Sequence of chain 1.A:
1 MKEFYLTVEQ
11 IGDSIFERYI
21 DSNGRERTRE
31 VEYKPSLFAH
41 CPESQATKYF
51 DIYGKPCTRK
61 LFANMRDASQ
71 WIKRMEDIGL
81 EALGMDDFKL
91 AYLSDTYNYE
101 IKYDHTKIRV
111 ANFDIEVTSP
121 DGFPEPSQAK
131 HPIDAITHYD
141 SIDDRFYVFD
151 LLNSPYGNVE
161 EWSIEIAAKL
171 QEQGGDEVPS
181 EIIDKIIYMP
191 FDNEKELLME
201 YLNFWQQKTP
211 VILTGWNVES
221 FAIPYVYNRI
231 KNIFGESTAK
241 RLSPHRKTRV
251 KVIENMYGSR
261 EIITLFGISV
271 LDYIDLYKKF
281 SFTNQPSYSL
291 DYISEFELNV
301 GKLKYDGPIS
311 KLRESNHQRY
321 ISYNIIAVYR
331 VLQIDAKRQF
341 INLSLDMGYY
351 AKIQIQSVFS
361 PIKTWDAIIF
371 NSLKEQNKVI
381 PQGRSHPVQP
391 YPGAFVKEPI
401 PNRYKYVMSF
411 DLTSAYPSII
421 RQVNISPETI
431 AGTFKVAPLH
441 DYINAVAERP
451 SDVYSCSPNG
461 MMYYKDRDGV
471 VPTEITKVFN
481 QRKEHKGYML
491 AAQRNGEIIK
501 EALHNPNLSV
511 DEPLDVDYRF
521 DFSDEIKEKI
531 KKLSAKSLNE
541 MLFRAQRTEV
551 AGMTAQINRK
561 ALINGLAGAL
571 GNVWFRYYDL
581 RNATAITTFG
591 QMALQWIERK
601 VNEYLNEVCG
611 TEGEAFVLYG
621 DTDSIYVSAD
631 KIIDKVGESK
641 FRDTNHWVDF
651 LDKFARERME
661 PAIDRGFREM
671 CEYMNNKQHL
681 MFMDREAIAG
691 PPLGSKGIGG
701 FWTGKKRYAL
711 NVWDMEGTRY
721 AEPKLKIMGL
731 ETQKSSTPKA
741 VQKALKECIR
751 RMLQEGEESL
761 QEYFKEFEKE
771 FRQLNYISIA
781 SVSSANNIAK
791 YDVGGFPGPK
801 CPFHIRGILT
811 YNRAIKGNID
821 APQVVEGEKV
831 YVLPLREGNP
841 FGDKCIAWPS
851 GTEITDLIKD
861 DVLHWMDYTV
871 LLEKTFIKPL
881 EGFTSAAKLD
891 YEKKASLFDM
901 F

This small molecule binds to this protein.
Small molecule (SMILES): Nc1nc2c(ncn2[C@H]2C[C@H](O)[C@@H](CO[P](=O)(O)O[P](=O)(O)OP(=O)(O)O)O2)c(=O)[nH]1

Binding-site contacts:
Ligand atom PB contacts residue ALA415 of chain 1.A at 3.8 Å.
Ligand atom PB contacts residue CA1 of chain 1.E at 3.4 Å.
Ligand atom C2' contacts residue TYR416 of chain 1.A at 3.7 Å (hydrophobic).
Ligand atom O2B contacts residue CA1 of chain 1.E at 2.3 Å.
Ligand atom O2G contacts residue SER414 of chain 1.A at 3.0 Å (h-bond).
Ligand atom O2B contacts residue LEU412 of chain 1.A at 3.2 Å (h-bond).
Ligand atom C5' contacts residue ASP623 of chain 1.A at 3.6 Å.
Ligand atom O1B contacts residue SER414 of chain 1.A at 3.4 Å.
Ligand atom O2B contacts residue ASP623 of chain 1.A at 3.3 Å (salt-bridge).
Ligand atom PB contacts residue SER414 of chain 1.A at 3.7 Å.
Ligand atom N2 contacts residue ASN564 of chain 1.A at 3.4 Å (h-bond).
Ligand atom O1A contacts residue LYS560 of chain 1.A at 3.1 Å (salt-bridge).
Ligand atom C3' contacts residue ASN564 of chain 1.A at 3.6 Å.
Ligand atom O3' contacts residue ALA415 of chain 1.A at 3.4 Å (h-bond).
Ligand atom O2G contacts residue ARG482 of chain 1.A at 2.9 Å (salt-bridge).
Ligand atom O1B contacts residue ASN564 of chain 1.A at 3.3 Å (h-bond).
Ligand atom O3B contacts residue ARG482 of chain 1.A at 3.8 Å.
Ligand atom O2A contacts residue ASP623 of chain 1.A at 3.3 Å (salt-bridge).
Ligand atom PG contacts residue CA1 of chain 1.E at 3.6 Å.
Ligand atom O3A contacts residue LYS560 of chain 1.A at 3.2 Å.
Ligand atom O2B contacts residue ALA415 of chain 1.A at 3.0 Å (h-bond).
Ligand atom O2A contacts residue CA1 of chain 1.E at 2.4 Å.
Ligand atom C2' contacts residue ASN564 of chain 1.A at 3.7 Å.
Ligand atom PG contacts residue ARG482 of chain 1.A at 3.7 Å.
Ligand atom O1G contacts residue ASP411 of chain 1.A at 3.1 Å (salt-bridge).
Ligand atom O1G contacts residue CA1 of chain 1.E at 2.3 Å.
Ligand atom O3' contacts residue ASN564 of chain 1.A at 3.4 Å (h-bond).
Ligand atom PG contacts residue SER414 of chain 1.A at 3.8 Å.
Ligand atom O1B contacts residue ALA415 of chain 1.A at 3.5 Å (h-bond).
Ligand atom O2B contacts residue SER414 of chain 1.A at 3.5 Å (h-bond).
Ligand atom O3B contacts residue SER414 of chain 1.A at 3.6 Å (h-bond).
Ligand atom O2G contacts residue THR413 of chain 1.A at 3.6 Å.
Ligand atom PA contacts residue CA1 of chain 1.E at 3.6 Å.
Ligand atom O3A contacts residue CA1 of chain 1.E at 3.8 Å.
Ligand atom O3G contacts residue LYS560 of chain 1.A at 3.3 Å (salt-bridge).
Ligand atom O3B contacts residue LYS560 of chain 1.A at 3.5 Å.
Ligand atom O3G contacts residue ARG482 of chain 1.A at 2.7 Å (salt-bridge).
Ligand atom O1G contacts residue LEU412 of chain 1.A at 3.5 Å (h-bond).
Ligand atom O2A contacts residue CA1 of chain 1.F at 2.6 Å.
Ligand atom O3' contacts residue TYR416 of chain 1.A at 3.0 Å (h-bond).